Sequence of chain 2.A:
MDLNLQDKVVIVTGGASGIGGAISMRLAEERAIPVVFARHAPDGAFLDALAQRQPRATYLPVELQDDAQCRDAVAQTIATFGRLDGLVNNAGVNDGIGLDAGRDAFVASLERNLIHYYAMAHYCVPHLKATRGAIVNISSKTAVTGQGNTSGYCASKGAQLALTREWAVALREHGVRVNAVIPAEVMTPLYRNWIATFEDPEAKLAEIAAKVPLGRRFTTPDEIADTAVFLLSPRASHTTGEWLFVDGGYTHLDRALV

This protein binds this small molecule.
Small molecule (SMILES): C[C@@H]1O[C@H](O)[C@@H](O)[C@H](O)[C@@H]1O

Binding-site contacts:
Ligand atom C6 contacts residue ASN94 of chain 2.A at 3.8 Å.
Ligand atom C1 contacts residue NAP1 of chain 2.E at 3.3 Å.
Ligand atom C3 contacts residue ALA184 of chain 2.A at 3.5 Å (hydrophobic).
Ligand atom C4 contacts residue TRP194 of chain 2.A at 3.9 Å (hydrophobic).
Ligand atom C3 contacts residue GLU185 of chain 2.A at 3.4 Å.
Ligand atom C5 contacts residue ASN94 of chain 2.A at 3.9 Å.
Ligand atom O2 contacts residue ALA184 of chain 2.A at 2.8 Å (h-bond).
Ligand atom C4 contacts residue ASN94 of chain 2.A at 4.0 Å.
Ligand atom O5 contacts residue ASN94 of chain 2.A at 3.3 Å (h-bond).
Ligand atom O4 contacts residue ASN94 of chain 2.A at 3.0 Å (h-bond).
Ligand atom C3 contacts residue LYS141 of chain 2.A at 3.8 Å.
Ligand atom O2 contacts residue GLU185 of chain 2.A at 4.0 Å.
Ligand atom O3 contacts residue TYR191 of chain 2.A at 4.0 Å.
Ligand atom C1 contacts residue ALA184 of chain 2.A at 4.0 Å (hydrophobic).
Ligand atom O3 contacts residue GLN147 of chain 2.A at 3.1 Å (h-bond).
Ligand atom O3 contacts residue GLU185 of chain 2.A at 2.8 Å (salt-bridge).
Ligand atom C2 contacts residue ALA184 of chain 2.A at 3.6 Å (hydrophobic).
Ligand atom O2 contacts residue LYS141 of chain 2.A at 2.9 Å (salt-bridge).
Ligand atom O3 contacts residue ALA184 of chain 2.A at 3.9 Å.
Ligand atom O2 contacts residue SER140 of chain 2.A at 3.5 Å (h-bond).
Ligand atom C3 contacts residue GLN147 of chain 2.A at 3.8 Å.
Ligand atom C2 contacts residue LYS141 of chain 2.A at 3.6 Å.
Ligand atom O2 contacts residue NAP1 of chain 2.E at 3.9 Å.
Ligand atom O4 contacts residue TRP194 of chain 2.A at 3.3 Å.
Ligand atom C6 contacts residue TRP194 of chain 2.A at 3.7 Å (hydrophobic).
Ligand atom C2 contacts residue SER140 of chain 2.A at 4.0 Å.
Ligand atom C3 contacts residue TYR191 of chain 2.A at 3.8 Å (hydrophobic).
Ligand atom O1 contacts residue NAP1 of chain 2.E at 3.3 Å.
Ligand atom O1 contacts residue TYR153 of chain 2.A at 2.6 Å (h-bond).
Ligand atom C4 contacts residue TYR191 of chain 2.A at 3.6 Å (hydrophobic).
Ligand atom O3 contacts residue LYS141 of chain 2.A at 2.9 Å (salt-bridge).
Ligand atom O2 contacts residue THR142 of chain 2.A at 3.7 Å.
Ligand atom O1 contacts residue SER140 of chain 2.A at 2.7 Å (h-bond).
Ligand atom C1 contacts residue TYR153 of chain 2.A at 3.6 Å (hydrophobic).
Ligand atom C2 contacts residue GLN147 of chain 2.A at 3.9 Å.
Ligand atom C4 contacts residue GLN147 of chain 2.A at 4.0 Å.
Ligand atom C1 contacts residue SER140 of chain 2.A at 3.8 Å.
Ligand atom O5 contacts residue TYR153 of chain 2.A at 3.7 Å.
Ligand atom C2 contacts residue THR142 of chain 2.A at 4.0 Å.
Ligand atom O4 contacts residue GLN147 of chain 2.A at 3.0 Å (h-bond).